Binding-site contacts:
Ligand atom C32 contacts residue GLY49 of chain 1.C at 3.1 Å.
Ligand atom O61 contacts residue GLY49 of chain 1.D at 3.7 Å.
Ligand atom C62 contacts residue GLY48 of chain 1.D at 3.4 Å.
Ligand atom O41 contacts residue ASN25 of chain 1.D at 2.6 Å (h-bond).
Ligand atom C19 contacts residue GLY48 of chain 1.D at 3.6 Å.
Ligand atom C51 contacts residue PRO81 of chain 1.C at 3.5 Å (hydrophobic).
Ligand atom C33 contacts residue PRO81 of chain 1.D at 3.4 Å (hydrophobic).
Ligand atom C1 contacts residue ASP30 of chain 1.C at 3.5 Å.
Ligand atom S81 contacts residue ARG8 of chain 1.C at 3.7 Å.
Ligand atom C95 contacts residue GLY48 of chain 1.D at 3.3 Å.
Ligand atom C82 contacts residue ARG8 of chain 1.C at 3.5 Å.
Ligand atom N83 contacts residue ARG8 of chain 1.C at 3.6 Å.
Ligand atom C33 contacts residue GLY49 of chain 1.C at 3.4 Å.
Ligand atom O61 contacts residue ILE50 of chain 1.C at 3.5 Å.
Ligand atom C51 contacts residue GLY49 of chain 1.D at 3.5 Å.
Ligand atom O24 contacts residue GLY49 of chain 1.C at 3.6 Å.
Ligand atom O76 contacts residue ASP29 of chain 1.D at 3.3 Å (salt-bridge).
Ligand atom C1 contacts residue VAL32 of chain 1.C at 3.3 Å (hydrophobic).
Ligand atom C32 contacts residue ILE50 of chain 1.C at 3.3 Å (hydrophobic).
Ligand atom O76 contacts residue ALA28 of chain 1.D at 3.5 Å.
Ligand atom C77 contacts residue ARG8 of chain 1.C at 3.4 Å.
Ligand atom C14 contacts residue ASN25 of chain 1.C at 3.5 Å.
Ligand atom C75 contacts residue ARG8 of chain 1.C at 3.5 Å.
Ligand atom C80 contacts residue ARG8 of chain 1.C at 3.5 Å.
Ligand atom C14 contacts residue GLY27 of chain 1.D at 3.5 Å.
Ligand atom O76 contacts residue GLY27 of chain 1.D at 3.2 Å (h-bond).
Ligand atom C31 contacts residue ILE50 of chain 1.C at 3.6 Å (hydrophobic).
Ligand atom C13 contacts residue ASN25 of chain 1.D at 3.4 Å.
Ligand atom N20 contacts residue GLY48 of chain 1.D at 2.9 Å (h-bond).
Ligand atom C50 contacts residue GLY49 of chain 1.D at 3.7 Å.
Ligand atom C51 contacts residue ILE50 of chain 1.D at 3.4 Å (hydrophobic).
Ligand atom N5 contacts residue ASP30 of chain 1.C at 3.2 Å.
Ligand atom C44 contacts residue GLY27 of chain 1.D at 3.6 Å.
Ligand atom C15 contacts residue GLY27 of chain 1.D at 3.6 Å.
Ligand atom O41 contacts residue ASN25 of chain 1.C at 2.8 Å (h-bond).
Ligand atom C50 contacts residue PRO81 of chain 1.C at 3.3 Å (hydrophobic).
Ligand atom N58 contacts residue GLY27 of chain 1.D at 3.1 Å (h-bond).
Ligand atom C44 contacts residue ILE84 of chain 1.C at 3.5 Å (hydrophobic).
Ligand atom S3 contacts residue ILE47 of chain 1.C at 3.6 Å.
Ligand atom C6 contacts residue ILE50 of chain 1.D at 3.5 Å (hydrophobic).

Sequence of chain 1.C:
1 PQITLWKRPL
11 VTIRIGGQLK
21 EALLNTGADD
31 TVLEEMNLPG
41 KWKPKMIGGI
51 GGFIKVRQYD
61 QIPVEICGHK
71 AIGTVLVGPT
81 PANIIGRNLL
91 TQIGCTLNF

The protein below binds the small molecule below.
Small molecule (SMILES): CC(C)c1nc(CN(C)C(=O)N[C@H](C(=O)N[C@@H](Cc2ccccc2)C[C@H](O)[C@H](Cc2ccccc2)NC(=O)OCc2cncs2)C(C)C)cs1

Sequence of chain 1.D:
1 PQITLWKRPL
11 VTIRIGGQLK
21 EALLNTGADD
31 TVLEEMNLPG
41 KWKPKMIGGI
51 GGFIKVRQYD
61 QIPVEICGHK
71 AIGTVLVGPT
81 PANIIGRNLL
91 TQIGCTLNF